Sequence of chain 1.A:
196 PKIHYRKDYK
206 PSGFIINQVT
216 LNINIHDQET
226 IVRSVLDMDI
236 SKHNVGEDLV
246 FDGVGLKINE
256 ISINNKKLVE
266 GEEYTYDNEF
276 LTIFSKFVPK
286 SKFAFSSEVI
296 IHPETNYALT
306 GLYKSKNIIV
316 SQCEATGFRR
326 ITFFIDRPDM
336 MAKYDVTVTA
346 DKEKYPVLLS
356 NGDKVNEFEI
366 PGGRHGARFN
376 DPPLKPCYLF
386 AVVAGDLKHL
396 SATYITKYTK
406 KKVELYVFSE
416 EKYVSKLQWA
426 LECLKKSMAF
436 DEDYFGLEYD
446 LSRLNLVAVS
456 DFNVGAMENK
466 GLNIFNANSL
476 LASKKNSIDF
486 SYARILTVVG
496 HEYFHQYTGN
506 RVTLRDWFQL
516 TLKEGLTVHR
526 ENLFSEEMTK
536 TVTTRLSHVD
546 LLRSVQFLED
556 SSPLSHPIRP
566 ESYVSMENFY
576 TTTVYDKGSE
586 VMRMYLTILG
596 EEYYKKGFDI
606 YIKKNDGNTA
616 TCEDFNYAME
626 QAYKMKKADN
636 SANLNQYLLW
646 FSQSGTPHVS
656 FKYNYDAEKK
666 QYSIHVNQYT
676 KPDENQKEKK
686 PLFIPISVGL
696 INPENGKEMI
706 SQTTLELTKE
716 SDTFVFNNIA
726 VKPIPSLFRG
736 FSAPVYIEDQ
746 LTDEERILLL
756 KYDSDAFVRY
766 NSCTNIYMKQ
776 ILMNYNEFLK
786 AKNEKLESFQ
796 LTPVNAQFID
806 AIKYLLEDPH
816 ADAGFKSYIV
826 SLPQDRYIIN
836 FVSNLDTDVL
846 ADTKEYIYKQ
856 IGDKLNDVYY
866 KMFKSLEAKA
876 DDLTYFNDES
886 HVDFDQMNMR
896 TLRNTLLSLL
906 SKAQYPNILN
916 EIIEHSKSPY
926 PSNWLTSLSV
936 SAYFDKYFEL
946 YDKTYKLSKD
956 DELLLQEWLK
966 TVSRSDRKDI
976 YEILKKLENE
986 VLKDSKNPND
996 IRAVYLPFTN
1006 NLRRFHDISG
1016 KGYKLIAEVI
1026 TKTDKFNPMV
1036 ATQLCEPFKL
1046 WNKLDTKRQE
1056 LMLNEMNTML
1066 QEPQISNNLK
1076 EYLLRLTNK

Binding-site contacts:
Ligand atom CAU contacts residue GLU319 of chain 1.A at 3.3 Å.
Ligand atom C contacts residue TYR580 of chain 1.A at 3.5 Å (hydrophobic).
Ligand atom CAM contacts residue ALA461 of chain 1.A at 3.3 Å (hydrophobic).
Ligand atom O contacts residue TYR580 of chain 1.A at 2.6 Å (h-bond).
Ligand atom CAJ contacts residue TYR575 of chain 1.A at 3.4 Å (hydrophobic).
Ligand atom OAF contacts residue HIS496 of chain 1.A at 3.1 Å (h-bond).
Ligand atom FAI contacts residue GLU572 of chain 1.A at 3.3 Å.
Ligand atom CAZ contacts residue GLU319 of chain 1.A at 3.1 Å.
Ligand atom CA contacts residue ALA461 of chain 1.A at 3.2 Å (hydrophobic).
Ligand atom NAQ contacts residue GLU497 of chain 1.A at 2.9 Å (salt-bridge).
Ligand atom FAG contacts residue GLU572 of chain 1.A at 3.5 Å.
Ligand atom FAH contacts residue THR305 of chain 1.A at 3.5 Å.
Ligand atom C contacts residue ZN1 of chain 1.B at 2.9 Å.
Ligand atom O contacts residue GLU519 of chain 1.A at 2.8 Å (salt-bridge).
Ligand atom CAO contacts residue GLN317 of chain 1.A at 3.6 Å.
Ligand atom OAD contacts residue ALA461 of chain 1.A at 3.1 Å (h-bond).
Ligand atom OAF contacts residue GLU497 of chain 1.A at 2.5 Å (salt-bridge).
Ligand atom O contacts residue ZN1 of chain 1.B at 2.1 Å.
Ligand atom CAY contacts residue TYR580 of chain 1.A at 3.6 Å (hydrophobic).
Ligand atom CAL contacts residue TYR580 of chain 1.A at 3.4 Å (hydrophobic).
Ligand atom O contacts residue HIS496 of chain 1.A at 3.4 Å (h-bond).
Ligand atom NAQ contacts residue ZN1 of chain 1.B at 2.9 Å.
Ligand atom OAF contacts residue ZN1 of chain 1.B at 2.1 Å.
Ligand atom CAM contacts residue VAL459 of chain 1.A at 3.5 Å (hydrophobic).
Ligand atom CAY contacts residue VAL459 of chain 1.A at 3.5 Å (hydrophobic).
Ligand atom OAF contacts residue GLU463 of chain 1.A at 2.9 Å (salt-bridge).
Ligand atom FAH contacts residue GLN317 of chain 1.A at 3.4 Å.
Ligand atom CAC contacts residue HIS496 of chain 1.A at 3.5 Å.
Ligand atom FAG contacts residue ALA320 of chain 1.A at 3.5 Å.
Ligand atom C contacts residue ALA461 of chain 1.A at 3.5 Å (hydrophobic).
Ligand atom OAF contacts residue HIS500 of chain 1.A at 3.0 Å (h-bond).
Ligand atom OAD contacts residue GLY460 of chain 1.A at 2.8 Å (h-bond).
Ligand atom FAI contacts residue GLU319 of chain 1.A at 3.6 Å.
Ligand atom FAH contacts residue ASN458 of chain 1.A at 3.5 Å.
Ligand atom CAV contacts residue MET1034 of chain 1.A at 3.6 Å (hydrophobic).
Ligand atom NAQ contacts residue GLU463 of chain 1.A at 3.6 Å.
Ligand atom CAV contacts residue GLU319 of chain 1.A at 3.4 Å.
Ligand atom FAI contacts residue THR305 of chain 1.A at 3.6 Å.
Ligand atom CAZ contacts residue MET1034 of chain 1.A at 3.6 Å (hydrophobic).
Ligand atom NAQ contacts residue ALA461 of chain 1.A at 2.8 Å (h-bond).

A protein and the small-molecule ligand that binds it are described below.
Small molecule (SMILES): CC(C)(C)CC(=O)N[C@@H](C(=O)NO)c1ccc(-c2cc(F)c(F)c(F)c2)cc1